Binding-site contacts:
Ligand atom O7 contacts residue ASN122 of chain 1.G at 3.7 Å.
Ligand atom C7 contacts residue ASN122 of chain 1.G at 3.6 Å.
Ligand atom C8 contacts residue SER120 of chain 1.G at 3.8 Å.
Ligand atom C5 contacts residue ASN122 of chain 1.G at 3.8 Å.
Ligand atom O7 contacts residue GLN100 of chain 1.G at 4.0 Å.
Ligand atom C8 contacts residue GLN100 of chain 1.G at 4.1 Å.
Ligand atom C4 contacts residue ASN122 of chain 1.G at 4.3 Å.
Ligand atom C8 contacts residue LYS133 of chain 1.G at 4.2 Å.
Ligand atom C1 contacts residue ASN122 of chain 1.G at 1.5 Å.
Ligand atom C3 contacts residue ASN122 of chain 1.G at 3.9 Å.
Ligand atom N2 contacts residue ASN122 of chain 1.G at 3.0 Å (h-bond).
Ligand atom C8 contacts residue PHE121 of chain 1.G at 3.5 Å (hydrophobic).
Ligand atom C7 contacts residue PHE121 of chain 1.G at 4.3 Å (hydrophobic).
Ligand atom O5 contacts residue ASN122 of chain 1.G at 2.4 Å (h-bond).
Ligand atom C2 contacts residue ASN122 of chain 1.G at 2.5 Å.
Ligand atom O7 contacts residue PHE121 of chain 1.G at 4.4 Å.
Ligand atom C7 contacts residue GLN100 of chain 1.G at 4.3 Å.
Ligand atom C8 contacts residue ASN122 of chain 1.G at 4.1 Å.

A small-molecule ligand and the protein it binds are described below.
Small molecule (SMILES): CC(=O)N[C@H]1[C@H](O[C@H]2[C@H](O)[C@@H](NC(C)=O)CO[C@@H]2CO)O[C@H](CO)[C@@H](O)[C@@H]1O

Sequence of chain 1.G:
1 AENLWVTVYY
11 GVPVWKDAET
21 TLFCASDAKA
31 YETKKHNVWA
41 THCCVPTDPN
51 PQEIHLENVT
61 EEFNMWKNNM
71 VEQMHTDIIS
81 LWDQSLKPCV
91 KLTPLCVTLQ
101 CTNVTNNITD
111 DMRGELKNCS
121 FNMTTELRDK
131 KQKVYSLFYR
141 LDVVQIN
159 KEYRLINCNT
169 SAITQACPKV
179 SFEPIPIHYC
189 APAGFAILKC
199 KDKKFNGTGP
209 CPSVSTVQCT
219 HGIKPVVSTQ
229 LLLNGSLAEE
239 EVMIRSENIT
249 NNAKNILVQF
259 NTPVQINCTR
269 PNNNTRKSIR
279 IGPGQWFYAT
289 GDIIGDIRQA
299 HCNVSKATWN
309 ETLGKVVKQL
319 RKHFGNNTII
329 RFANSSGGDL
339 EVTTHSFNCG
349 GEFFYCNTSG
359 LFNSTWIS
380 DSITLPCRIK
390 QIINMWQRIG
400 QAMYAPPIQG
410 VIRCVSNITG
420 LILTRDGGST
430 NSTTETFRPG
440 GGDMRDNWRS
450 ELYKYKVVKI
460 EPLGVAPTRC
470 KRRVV